This small molecule binds to this protein.
Small molecule (SMILES): O=C(COc1ccccc1P(=O)(O)O)Nc1ccccc1C(F)(F)F

Binding-site contacts:
Ligand atom CAH contacts residue ARG60 of chain 1.A at 3.9 Å.
Ligand atom OAD contacts residue TYR134 of chain 1.A at 2.7 Å (h-bond).
Ligand atom CAT contacts residue ARG60 of chain 1.A at 3.7 Å.
Ligand atom OAD contacts residue ARG133 of chain 1.A at 2.9 Å (salt-bridge).
Ligand atom OAB contacts residue TYR134 of chain 1.A at 4.0 Å.
Ligand atom FAG contacts residue LYS53 of chain 1.A at 4.0 Å.
Ligand atom OAC contacts residue TYR134 of chain 1.A at 4.1 Å.
Ligand atom OAC contacts residue ARG60 of chain 1.A at 3.1 Å (salt-bridge).
Ligand atom CAO contacts residue ARG133 of chain 1.A at 4.2 Å.
Ligand atom OAC contacts residue LYS53 of chain 1.A at 4.2 Å.
Ligand atom CAN contacts residue ARG60 of chain 1.A at 4.3 Å.
Ligand atom CAL contacts residue ARG64 of chain 1.A at 3.6 Å.
Ligand atom PAY contacts residue ARG60 of chain 1.A at 3.8 Å.
Ligand atom CAW contacts residue ARG133 of chain 1.A at 4.5 Å.
Ligand atom NAQ contacts residue ARG60 of chain 1.A at 4.0 Å.
Ligand atom CAM contacts residue VAL182 of chain 1.A at 4.5 Å (hydrophobic).
Ligand atom CAJ contacts residue GLY57 of chain 1.A at 3.3 Å.
Ligand atom OAB contacts residue ARG60 of chain 1.A at 2.8 Å (salt-bridge).
Ligand atom PAY contacts residue TYR134 of chain 1.A at 3.9 Å.
Ligand atom PAY contacts residue ARG133 of chain 1.A at 3.7 Å.
Ligand atom OAB contacts residue ARG133 of chain 1.A at 2.9 Å (salt-bridge).
Ligand atom CAH contacts residue ALA61 of chain 1.A at 4.4 Å (hydrophobic).
Ligand atom CAJ contacts residue ALA61 of chain 1.A at 3.8 Å (hydrophobic).
Ligand atom CAL contacts residue ARG60 of chain 1.A at 3.8 Å.
Ligand atom OAD contacts residue ASN179 of chain 1.A at 4.2 Å.
Ligand atom CAK contacts residue LEU178 of chain 1.A at 3.8 Å (hydrophobic).
Ligand atom CAV contacts residue ARG60 of chain 1.A at 3.9 Å.
Ligand atom FAG contacts residue ARG60 of chain 1.A at 4.1 Å.
Ligand atom CAH contacts residue ARG64 of chain 1.A at 3.7 Å.
Ligand atom CAI contacts residue LEU178 of chain 1.A at 4.1 Å (hydrophobic).
Ligand atom CAK contacts residue ASN179 of chain 1.A at 3.2 Å.
Ligand atom CAI contacts residue VAL182 of chain 1.A at 4.0 Å (hydrophobic).
Ligand atom OAD contacts residue ARG60 of chain 1.A at 4.3 Å.
Ligand atom CAO contacts residue ASN179 of chain 1.A at 3.2 Å.
Ligand atom CAK contacts residue VAL182 of chain 1.A at 4.0 Å (hydrophobic).
Ligand atom CAN contacts residue GLY57 of chain 1.A at 3.6 Å.
Ligand atom CAJ contacts residue ARG60 of chain 1.A at 3.8 Å.

Sequence of chain 1.A:
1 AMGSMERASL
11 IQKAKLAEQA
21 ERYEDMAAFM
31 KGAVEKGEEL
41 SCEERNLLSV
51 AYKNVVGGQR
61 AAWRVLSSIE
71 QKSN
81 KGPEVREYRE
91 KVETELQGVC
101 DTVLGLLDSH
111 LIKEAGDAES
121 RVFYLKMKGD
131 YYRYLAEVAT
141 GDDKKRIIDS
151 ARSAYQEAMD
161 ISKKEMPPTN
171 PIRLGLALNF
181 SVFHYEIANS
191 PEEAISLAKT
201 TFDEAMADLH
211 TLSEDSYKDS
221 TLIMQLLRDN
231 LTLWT